Binding-site contacts:
Ligand atom N3 contacts residue GV11 of chain 1.E at 3.0 Å.
Ligand atom C2 contacts residue GV11 of chain 1.E at 4.0 Å.
Ligand atom N2 contacts residue GV11 of chain 1.E at 3.5 Å.
Ligand atom C6 contacts residue GV11 of chain 1.D at 4.0 Å.
Ligand atom C6 contacts residue GV11 of chain 1.E at 3.2 Å.
Ligand atom C10 contacts residue GV11 of chain 1.D at 3.4 Å.
Ligand atom N3 contacts residue GV11 of chain 1.D at 3.8 Å.
Ligand atom C7 contacts residue VAL155 of chain 1.A at 4.4 Å (hydrophobic).
Ligand atom C5 contacts residue GV11 of chain 1.E at 3.7 Å.
Ligand atom C7 contacts residue GV11 of chain 1.E at 3.6 Å.
Ligand atom C2 contacts residue GV11 of chain 1.D at 3.2 Å.
Ligand atom N2 contacts residue GV11 of chain 1.D at 4.3 Å.
Ligand atom C10 contacts residue GV11 of chain 1.E at 4.4 Å.
Ligand atom C8 contacts residue GV11 of chain 1.E at 2.3 Å.
Ligand atom C5 contacts residue GV11 of chain 1.D at 3.8 Å.
Ligand atom C4 contacts residue GV11 of chain 1.E at 3.4 Å.
Ligand atom C7 contacts residue GV11 of chain 1.D at 3.8 Å.
Ligand atom C3 contacts residue GV11 of chain 1.D at 3.1 Å.
Ligand atom C9 contacts residue GV11 of chain 1.D at 2.7 Å.
Ligand atom C4 contacts residue GV11 of chain 1.D at 4.0 Å.
Ligand atom C3 contacts residue GLN157 of chain 1.A at 4.4 Å.
Ligand atom N2 contacts residue LEU172 of chain 1.A at 4.2 Å.
Ligand atom C1 contacts residue GV11 of chain 1.E at 4.3 Å.
Ligand atom S1 contacts residue GLN157 of chain 1.A at 4.3 Å.
Ligand atom S1 contacts residue GV11 of chain 1.E at 3.8 Å.
Ligand atom N1 contacts residue GV11 of chain 1.D at 3.6 Å.
Ligand atom C1 contacts residue GV11 of chain 1.D at 2.8 Å.
Ligand atom C3 contacts residue GV11 of chain 1.E at 4.0 Å.
Ligand atom S1 contacts residue GV11 of chain 1.D at 3.6 Å.
Ligand atom C9 contacts residue GV11 of chain 1.E at 4.0 Å.
Ligand atom N1 contacts residue GV11 of chain 1.E at 3.1 Å.

This small molecule binds to this protein.
Small molecule (SMILES): Cc1sc2ncnc(N(C)C)c2c1C

Sequence of chain 1.A:
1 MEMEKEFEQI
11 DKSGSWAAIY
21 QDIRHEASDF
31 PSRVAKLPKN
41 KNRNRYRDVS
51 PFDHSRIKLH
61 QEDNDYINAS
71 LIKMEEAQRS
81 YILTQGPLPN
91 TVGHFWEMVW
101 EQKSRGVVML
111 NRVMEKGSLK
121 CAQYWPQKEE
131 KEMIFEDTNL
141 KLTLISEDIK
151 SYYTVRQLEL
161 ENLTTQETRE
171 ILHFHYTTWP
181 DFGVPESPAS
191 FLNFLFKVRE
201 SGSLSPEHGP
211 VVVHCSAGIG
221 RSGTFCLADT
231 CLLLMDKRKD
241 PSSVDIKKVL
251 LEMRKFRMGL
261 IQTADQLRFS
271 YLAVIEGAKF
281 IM